Binding-site contacts:
Ligand atom O5 contacts residue GLN580 of chain 1.A at 3.7 Å.
Ligand atom O5 contacts residue ASN331 of chain 1.A at 2.4 Å (h-bond).
Ligand atom C1 contacts residue ASN331 of chain 1.A at 1.4 Å.
Ligand atom C5 contacts residue GLN580 of chain 1.A at 3.5 Å.
Ligand atom C4 contacts residue ASN331 of chain 1.A at 4.2 Å.
Ligand atom C7 contacts residue ASN331 of chain 1.A at 3.5 Å.
Ligand atom O6 contacts residue GLN580 of chain 1.A at 4.3 Å.
Ligand atom C3 contacts residue ASN331 of chain 1.A at 3.8 Å.
Ligand atom C1 contacts residue GLN580 of chain 1.A at 4.5 Å.
Ligand atom O7 contacts residue ASN331 of chain 1.A at 3.8 Å.
Ligand atom C8 contacts residue ASN331 of chain 1.A at 4.1 Å.
Ligand atom C2 contacts residue ASN331 of chain 1.A at 2.4 Å.
Ligand atom C6 contacts residue GLN580 of chain 1.A at 3.3 Å.
Ligand atom N2 contacts residue ASN331 of chain 1.A at 2.9 Å (h-bond).
Ligand atom C5 contacts residue ASN331 of chain 1.A at 3.7 Å.

This protein binds this small molecule.
Small molecule (SMILES): CC(=O)N[C@@H]1[C@@H](O)[C@H](O)[C@@H](CO)O[C@H]1O

Sequence of chain 1.A:
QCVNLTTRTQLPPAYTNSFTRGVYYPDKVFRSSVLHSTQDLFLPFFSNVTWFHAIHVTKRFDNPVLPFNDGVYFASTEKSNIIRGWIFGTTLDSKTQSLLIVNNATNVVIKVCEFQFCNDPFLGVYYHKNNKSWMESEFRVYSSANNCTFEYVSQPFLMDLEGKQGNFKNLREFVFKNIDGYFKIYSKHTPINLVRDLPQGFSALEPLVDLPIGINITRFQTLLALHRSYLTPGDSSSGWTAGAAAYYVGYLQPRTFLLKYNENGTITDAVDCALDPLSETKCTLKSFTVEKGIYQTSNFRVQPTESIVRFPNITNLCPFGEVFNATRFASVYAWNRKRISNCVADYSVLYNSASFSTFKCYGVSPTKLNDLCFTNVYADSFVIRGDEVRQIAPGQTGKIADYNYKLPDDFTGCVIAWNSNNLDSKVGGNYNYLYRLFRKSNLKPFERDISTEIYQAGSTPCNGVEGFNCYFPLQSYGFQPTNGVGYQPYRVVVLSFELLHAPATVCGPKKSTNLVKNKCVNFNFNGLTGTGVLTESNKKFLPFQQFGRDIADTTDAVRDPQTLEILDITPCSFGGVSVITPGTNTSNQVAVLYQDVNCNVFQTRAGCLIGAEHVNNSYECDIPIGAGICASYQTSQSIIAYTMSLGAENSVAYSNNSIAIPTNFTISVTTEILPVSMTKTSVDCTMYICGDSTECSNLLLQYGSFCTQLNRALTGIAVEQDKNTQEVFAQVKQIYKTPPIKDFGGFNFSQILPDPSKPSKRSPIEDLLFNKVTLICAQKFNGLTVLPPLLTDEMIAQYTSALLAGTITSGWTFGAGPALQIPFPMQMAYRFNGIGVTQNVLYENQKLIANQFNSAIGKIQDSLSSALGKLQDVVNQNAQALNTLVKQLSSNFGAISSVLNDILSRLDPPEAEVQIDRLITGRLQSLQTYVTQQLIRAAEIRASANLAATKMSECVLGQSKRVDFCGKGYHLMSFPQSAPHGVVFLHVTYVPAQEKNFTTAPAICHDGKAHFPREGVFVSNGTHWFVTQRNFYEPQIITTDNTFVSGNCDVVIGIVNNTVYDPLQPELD